Binding-site contacts:
Ligand atom C7 contacts residue GLY345 of chain 1.C at 3.5 Å.
Ligand atom N2 contacts residue ASN349 of chain 1.C at 2.9 Å (h-bond).
Ligand atom C4 contacts residue ASN349 of chain 1.C at 4.2 Å.
Ligand atom C8 contacts residue PHE344 of chain 1.C at 3.9 Å (hydrophobic).
Ligand atom O7 contacts residue ASN349 of chain 1.C at 4.3 Å.
Ligand atom C5 contacts residue ASN349 of chain 1.C at 3.7 Å.
Ligand atom O7 contacts residue GLY345 of chain 1.C at 3.9 Å.
Ligand atom C8 contacts residue GLY345 of chain 1.C at 3.4 Å.
Ligand atom C7 contacts residue ASN349 of chain 1.C at 3.8 Å.
Ligand atom C3 contacts residue ASN349 of chain 1.C at 3.6 Å.
Ligand atom O5 contacts residue ASN349 of chain 1.C at 2.4 Å (h-bond).
Ligand atom N2 contacts residue GLY345 of chain 1.C at 4.0 Å.
Ligand atom C2 contacts residue ASN349 of chain 1.C at 2.3 Å.
Ligand atom C1 contacts residue ASN349 of chain 1.C at 1.4 Å.

Sequence of chain 1.C:
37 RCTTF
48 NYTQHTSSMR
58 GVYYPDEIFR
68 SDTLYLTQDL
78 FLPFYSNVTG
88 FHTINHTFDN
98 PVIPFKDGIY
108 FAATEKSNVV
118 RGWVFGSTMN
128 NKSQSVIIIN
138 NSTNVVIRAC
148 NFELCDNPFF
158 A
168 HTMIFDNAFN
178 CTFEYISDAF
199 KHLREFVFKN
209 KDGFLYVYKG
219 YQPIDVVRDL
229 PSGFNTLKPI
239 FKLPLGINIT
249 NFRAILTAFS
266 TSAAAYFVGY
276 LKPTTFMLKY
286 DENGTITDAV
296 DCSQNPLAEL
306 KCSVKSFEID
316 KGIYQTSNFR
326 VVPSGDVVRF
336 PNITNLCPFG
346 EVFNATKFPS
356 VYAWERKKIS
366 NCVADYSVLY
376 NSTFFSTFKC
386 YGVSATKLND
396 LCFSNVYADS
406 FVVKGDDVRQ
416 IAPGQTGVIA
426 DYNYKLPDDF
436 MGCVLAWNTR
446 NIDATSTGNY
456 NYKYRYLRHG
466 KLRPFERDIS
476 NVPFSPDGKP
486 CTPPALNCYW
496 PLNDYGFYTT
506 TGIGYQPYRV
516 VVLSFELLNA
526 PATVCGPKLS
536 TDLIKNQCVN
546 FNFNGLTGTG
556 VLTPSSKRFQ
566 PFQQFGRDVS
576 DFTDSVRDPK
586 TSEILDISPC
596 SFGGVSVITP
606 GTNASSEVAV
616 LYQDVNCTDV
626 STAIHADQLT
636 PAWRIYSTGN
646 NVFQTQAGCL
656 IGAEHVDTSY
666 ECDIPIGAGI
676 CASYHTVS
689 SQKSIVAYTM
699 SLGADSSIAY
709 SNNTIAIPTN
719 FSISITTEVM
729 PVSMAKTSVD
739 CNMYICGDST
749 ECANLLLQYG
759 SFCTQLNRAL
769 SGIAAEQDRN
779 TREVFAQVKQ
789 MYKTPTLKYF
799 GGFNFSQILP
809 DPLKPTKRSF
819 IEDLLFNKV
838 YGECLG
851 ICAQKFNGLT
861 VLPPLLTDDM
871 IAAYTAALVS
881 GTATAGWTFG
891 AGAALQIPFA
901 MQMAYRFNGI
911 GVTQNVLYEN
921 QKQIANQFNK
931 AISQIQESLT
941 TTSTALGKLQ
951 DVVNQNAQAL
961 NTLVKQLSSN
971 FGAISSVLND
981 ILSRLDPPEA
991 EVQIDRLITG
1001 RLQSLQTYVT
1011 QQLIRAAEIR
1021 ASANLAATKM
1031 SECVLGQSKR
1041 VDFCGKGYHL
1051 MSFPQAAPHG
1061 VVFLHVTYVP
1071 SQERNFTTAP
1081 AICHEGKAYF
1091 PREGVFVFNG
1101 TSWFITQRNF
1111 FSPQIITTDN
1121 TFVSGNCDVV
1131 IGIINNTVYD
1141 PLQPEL

This protein binds this small molecule.
Small molecule (SMILES): CC(=O)N[C@H]1[C@H](O[C@H]2[C@H](O)[C@@H](NC(C)=O)CO[C@@H]2CO)O[C@H](CO)[C@@H](O[C@@H]2O[C@H](CO)[C@@H](O)[C@H](O)[C@@H]2O)[C@@H]1O